Sequence of chain 1.A:
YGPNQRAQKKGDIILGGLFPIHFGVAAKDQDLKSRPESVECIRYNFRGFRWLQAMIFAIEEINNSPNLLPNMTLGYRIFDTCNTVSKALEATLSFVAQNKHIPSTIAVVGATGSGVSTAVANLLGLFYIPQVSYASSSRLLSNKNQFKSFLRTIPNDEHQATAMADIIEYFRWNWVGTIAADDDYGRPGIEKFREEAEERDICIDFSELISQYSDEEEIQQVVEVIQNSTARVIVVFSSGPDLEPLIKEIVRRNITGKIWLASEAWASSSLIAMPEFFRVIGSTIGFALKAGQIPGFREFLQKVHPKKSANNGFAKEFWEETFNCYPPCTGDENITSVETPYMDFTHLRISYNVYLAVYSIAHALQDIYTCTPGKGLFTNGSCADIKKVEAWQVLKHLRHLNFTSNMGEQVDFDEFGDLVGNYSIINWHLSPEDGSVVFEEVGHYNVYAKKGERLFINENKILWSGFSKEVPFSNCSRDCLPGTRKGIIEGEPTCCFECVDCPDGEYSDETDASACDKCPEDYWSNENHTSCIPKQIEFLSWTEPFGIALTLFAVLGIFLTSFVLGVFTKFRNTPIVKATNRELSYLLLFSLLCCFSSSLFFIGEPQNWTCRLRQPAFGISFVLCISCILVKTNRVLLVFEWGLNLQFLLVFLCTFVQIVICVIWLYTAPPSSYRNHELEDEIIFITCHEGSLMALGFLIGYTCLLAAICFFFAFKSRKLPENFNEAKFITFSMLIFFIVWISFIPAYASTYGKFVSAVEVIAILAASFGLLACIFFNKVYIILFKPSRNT

Binding-site contacts:
Ligand atom CZ2 contacts residue ALA298 of chain 1.A at 3.4 Å (hydrophobic).
Ligand atom NE1 contacts residue ALA298 of chain 1.A at 4.0 Å.
Ligand atom OXT contacts residue GLY146 of chain 1.A at 4.2 Å.
Ligand atom CH2 contacts residue ARG66 of chain 1.A at 4.1 Å.
Ligand atom N contacts residue TYR218 of chain 1.A at 3.5 Å.
Ligand atom O contacts residue SER147 of chain 1.A at 2.7 Å (h-bond).
Ligand atom CA contacts residue SER170 of chain 1.A at 4.2 Å.
Ligand atom CG contacts residue ALA168 of chain 1.A at 3.3 Å (hydrophobic).
Ligand atom CA contacts residue TYR218 of chain 1.A at 3.8 Å (hydrophobic).
Ligand atom N contacts residue ALA168 of chain 1.A at 2.8 Å (h-bond).
Ligand atom CD1 contacts residue ALA298 of chain 1.A at 4.4 Å (hydrophobic).
Ligand atom CD1 contacts residue GLU297 of chain 1.A at 3.4 Å.
Ligand atom O contacts residue SER169 of chain 1.A at 4.3 Å.
Ligand atom O contacts residue TYR218 of chain 1.A at 2.8 Å.
Ligand atom C contacts residue SER147 of chain 1.A at 3.6 Å.
Ligand atom N contacts residue SER169 of chain 1.A at 4.3 Å.
Ligand atom CZ3 contacts residue ALA298 of chain 1.A at 4.4 Å (hydrophobic).
Ligand atom OXT contacts residue SER147 of chain 1.A at 3.6 Å.
Ligand atom O contacts residue SER170 of chain 1.A at 3.9 Å.
Ligand atom CH2 contacts residue ALA298 of chain 1.A at 3.6 Å (hydrophobic).
Ligand atom CZ3 contacts residue CA1 of chain 1.H at 4.1 Å.
Ligand atom CD2 contacts residue ALA298 of chain 1.A at 4.3 Å (hydrophobic).
Ligand atom CB contacts residue ALA168 of chain 1.A at 2.5 Å (hydrophobic).
Ligand atom NE1 contacts residue ILE415 of chain 1.A at 4.3 Å.
Ligand atom CZ3 contacts residue SER272 of chain 1.A at 4.0 Å.
Ligand atom C contacts residue TYR218 of chain 1.A at 3.4 Å (hydrophobic).
Ligand atom CG contacts residue THR145 of chain 1.A at 4.2 Å.
Ligand atom CE3 contacts residue SER272 of chain 1.A at 4.3 Å.
Ligand atom CB contacts residue THR145 of chain 1.A at 3.4 Å.
Ligand atom N contacts residue SER170 of chain 1.A at 2.8 Å (h-bond).
Ligand atom O contacts residue ALA168 of chain 1.A at 4.2 Å.
Ligand atom CE2 contacts residue ALA298 of chain 1.A at 3.9 Å (hydrophobic).
Ligand atom CH2 contacts residue CA1 of chain 1.H at 3.5 Å.
Ligand atom CD1 contacts residue ALA168 of chain 1.A at 3.5 Å (hydrophobic).
Ligand atom C contacts residue ALA168 of chain 1.A at 3.9 Å (hydrophobic).
Ligand atom OXT contacts residue THR145 of chain 1.A at 4.2 Å.
Ligand atom OXT contacts residue TYR218 of chain 1.A at 3.9 Å.
Ligand atom CZ2 contacts residue ARG66 of chain 1.A at 3.8 Å.
Ligand atom CA contacts residue ALA168 of chain 1.A at 3.2 Å (hydrophobic).
Ligand atom NE1 contacts residue GLU297 of chain 1.A at 3.3 Å (salt-bridge).

This protein binds this small molecule.
Small molecule (SMILES): N[C@@H](Cc1c[nH]c2ccccc12)C(=O)O